Sequence of chain 1.B:
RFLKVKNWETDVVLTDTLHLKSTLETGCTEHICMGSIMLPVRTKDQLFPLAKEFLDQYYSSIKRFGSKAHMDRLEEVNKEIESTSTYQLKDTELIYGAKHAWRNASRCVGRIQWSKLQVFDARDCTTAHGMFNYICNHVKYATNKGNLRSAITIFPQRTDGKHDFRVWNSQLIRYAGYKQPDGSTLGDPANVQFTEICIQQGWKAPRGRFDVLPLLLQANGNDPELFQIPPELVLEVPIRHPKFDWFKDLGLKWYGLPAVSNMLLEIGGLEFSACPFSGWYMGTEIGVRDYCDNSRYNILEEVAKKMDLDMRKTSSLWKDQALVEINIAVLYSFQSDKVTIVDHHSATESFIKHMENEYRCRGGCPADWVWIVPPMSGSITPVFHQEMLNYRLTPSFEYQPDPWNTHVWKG

The small molecule below binds the protein below.
Small molecule (SMILES): OC[C@@H](O)[C@@H](O)[C@H](O)[C@H](O)CO

Binding-site contacts:
Ligand atom O1 contacts residue ASN273 of chain 1.B at 3.2 Å (h-bond).
Ligand atom O5 contacts residue SER181 of chain 1.B at 3.7 Å.
Ligand atom O1 contacts residue SER181 of chain 1.B at 4.1 Å.
Ligand atom O6 contacts residue GLN204 of chain 1.B at 3.3 Å (h-bond).
Ligand atom O5 contacts residue ASN202 of chain 1.B at 3.3 Å (h-bond).
Ligand atom C2 contacts residue SER181 of chain 1.B at 4.3 Å.
Ligand atom C4 contacts residue ASP413 of chain 1.B at 4.3 Å.
Ligand atom C4 contacts residue TRP415 of chain 1.B at 4.0 Å (hydrophobic).
Ligand atom C5 contacts residue ALA201 of chain 1.B at 3.3 Å (hydrophobic).
Ligand atom O6 contacts residue ASN202 of chain 1.B at 3.2 Å.
Ligand atom C3 contacts residue SER181 of chain 1.B at 4.2 Å.
Ligand atom O4 contacts residue ASP413 of chain 1.B at 3.5 Å (salt-bridge).
Ligand atom C1 contacts residue BY71 of chain 1.K at 4.0 Å.
Ligand atom O4 contacts residue GLN204 of chain 1.B at 4.3 Å.
Ligand atom O6 contacts residue PHE205 of chain 1.B at 3.1 Å (h-bond).
Ligand atom C6 contacts residue TRP415 of chain 1.B at 4.1 Å (hydrophobic).
Ligand atom C6 contacts residue ALA201 of chain 1.B at 3.8 Å (hydrophobic).
Ligand atom C2 contacts residue ASN273 of chain 1.B at 3.8 Å.
Ligand atom O2 contacts residue SER181 of chain 1.B at 3.4 Å.
Ligand atom O2 contacts residue ASP413 of chain 1.B at 3.0 Å (salt-bridge).
Ligand atom O1 contacts residue BY71 of chain 1.K at 3.5 Å.
Ligand atom C6 contacts residue GLN204 of chain 1.B at 3.9 Å.
Ligand atom C2 contacts residue ASP413 of chain 1.B at 3.5 Å.
Ligand atom O2 contacts residue ASN273 of chain 1.B at 2.9 Å (h-bond).
Ligand atom O6 contacts residue VAL203 of chain 1.B at 3.7 Å.
Ligand atom O4 contacts residue TRP415 of chain 1.B at 3.6 Å.
Ligand atom C1 contacts residue ASN273 of chain 1.B at 3.6 Å.
Ligand atom C6 contacts residue ASN202 of chain 1.B at 4.4 Å.
Ligand atom O5 contacts residue ALA201 of chain 1.B at 3.1 Å (h-bond).
Ligand atom C6 contacts residue PHE205 of chain 1.B at 3.6 Å (hydrophobic).
Ligand atom O5 contacts residue ARG185 of chain 1.B at 3.6 Å (salt-bridge).
Ligand atom O6 contacts residue ALA201 of chain 1.B at 3.1 Å (h-bond).